Sequence of chain 1.B:
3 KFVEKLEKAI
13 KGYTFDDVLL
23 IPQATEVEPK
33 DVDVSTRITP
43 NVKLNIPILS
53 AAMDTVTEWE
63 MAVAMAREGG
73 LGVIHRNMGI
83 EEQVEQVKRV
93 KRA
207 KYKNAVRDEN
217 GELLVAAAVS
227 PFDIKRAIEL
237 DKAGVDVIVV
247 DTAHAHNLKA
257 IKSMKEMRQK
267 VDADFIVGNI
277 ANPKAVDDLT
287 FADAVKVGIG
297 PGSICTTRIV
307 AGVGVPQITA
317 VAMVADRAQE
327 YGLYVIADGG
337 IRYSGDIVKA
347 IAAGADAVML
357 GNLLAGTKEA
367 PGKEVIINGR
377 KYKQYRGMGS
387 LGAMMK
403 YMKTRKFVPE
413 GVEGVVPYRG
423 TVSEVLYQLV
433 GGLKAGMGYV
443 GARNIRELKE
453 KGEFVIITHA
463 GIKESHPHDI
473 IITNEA

Binding-site contacts:
Ligand atom O5' contacts residue GLY298 of chain 1.B at 3.4 Å.
Ligand atom C5 contacts residue GLY383 of chain 1.B at 3.8 Å.
Ligand atom O2P contacts residue GLY357 of chain 1.B at 2.8 Å (h-bond).
Ligand atom O3' contacts residue ALA53 of chain 1.B at 3.5 Å.
Ligand atom N7 contacts residue ILE300 of chain 1.B at 3.5 Å.
Ligand atom O2' contacts residue ASP334 of chain 1.B at 3.0 Å (salt-bridge).
Ligand atom C8 contacts residue MET55 of chain 1.B at 3.4 Å (hydrophobic).
Ligand atom C3' contacts residue MET55 of chain 1.B at 3.7 Å (hydrophobic).
Ligand atom O3P contacts residue TYR381 of chain 1.B at 2.5 Å (h-bond).
Ligand atom C6 contacts residue GLY385 of chain 1.B at 3.6 Å.
Ligand atom O1P contacts residue GLY336 of chain 1.B at 2.9 Å (h-bond).
Ligand atom C3' contacts residue ASP334 of chain 1.B at 3.5 Å.
Ligand atom C5 contacts residue MET384 of chain 1.B at 3.5 Å (hydrophobic).
Ligand atom C8 contacts residue ILE300 of chain 1.B at 3.7 Å (hydrophobic).
Ligand atom O6 contacts residue GLY385 of chain 1.B at 2.6 Å (h-bond).
Ligand atom N7 contacts residue GLY383 of chain 1.B at 3.2 Å.
Ligand atom C5 contacts residue ILE300 of chain 1.B at 3.6 Å (hydrophobic).
Ligand atom O3' contacts residue MET355 of chain 1.B at 3.5 Å (h-bond).
Ligand atom O6 contacts residue GLY383 of chain 1.B at 3.4 Å.
Ligand atom O2 contacts residue GLU412 of chain 1.B at 3.5 Å (salt-bridge).
Ligand atom O6 contacts residue MET384 of chain 1.B at 3.2 Å (h-bond).
Ligand atom O2P contacts residue ASN358 of chain 1.B at 3.3 Å (h-bond).
Ligand atom O3P contacts residue SER299 of chain 1.B at 2.9 Å (h-bond).
Ligand atom N7 contacts residue MET384 of chain 1.B at 2.8 Å (h-bond).
Ligand atom O2 contacts residue CYS301 of chain 1.B at 2.6 Å (h-bond).
Ligand atom O3' contacts residue ASP334 of chain 1.B at 2.4 Å (salt-bridge).
Ligand atom P contacts residue TYR381 of chain 1.B at 3.7 Å.
Ligand atom O5' contacts residue GLY335 of chain 1.B at 3.3 Å.
Ligand atom C4' contacts residue ASP334 of chain 1.B at 3.5 Å.
Ligand atom O3P contacts residue ASN358 of chain 1.B at 3.1 Å (h-bond).
Ligand atom C2 contacts residue GLU412 of chain 1.B at 3.6 Å.
Ligand atom N1 contacts residue GLU412 of chain 1.B at 2.9 Å (salt-bridge).
Ligand atom C6 contacts residue GLU412 of chain 1.B at 3.7 Å.
Ligand atom O2 contacts residue THR303 of chain 1.B at 2.7 Å (h-bond).
Ligand atom C2 contacts residue CYS301 of chain 1.B at 3.3 Å (hydrophobic).
Ligand atom O1P contacts residue SER299 of chain 1.B at 2.9 Å (h-bond).
Ligand atom O6 contacts residue GLY413 of chain 1.B at 3.5 Å.
Ligand atom C5' contacts residue TYR381 of chain 1.B at 3.7 Å (hydrophobic).
Ligand atom O1P contacts residue GLY298 of chain 1.B at 3.6 Å.
Ligand atom P contacts residue SER299 of chain 1.B at 3.7 Å.

A protein and the small-molecule ligand that binds it are described below.
Small molecule (SMILES): O=c1[nH]c(=O)c2[nH+]cn([C@@H]3O[C@H](COP(=O)(O)O)[C@@H](O)[C@H]3O)c2[nH]1